This protein binds this small molecule.
Small molecule (SMILES): CCN1C[C@]2(COC(=O)c3ccccc3N3C(=O)C[C@H](C)C3=O)CC[C@H](OC)[C@@]34[C@@H]5C[C@H]6[C@H](OC)[C@@H]5[C@](O)(C[C@@H]6OC)[C@@](O)([C@@H](OC)[C@H]23)[C@@H]14

Binding-site contacts:
Ligand atom O28 contacts residue TRP64 of chain 1.H at 3.5 Å.
Ligand atom C22 contacts residue TYR158 of chain 1.I at 3.5 Å (hydrophobic).
Ligand atom C17 contacts residue TYR197 of chain 1.I at 3.8 Å (hydrophobic).
Ligand atom C2 contacts residue TYR102 of chain 1.I at 3.5 Å (hydrophobic).
Ligand atom O11 contacts residue LYS152 of chain 1.I at 3.6 Å.
Ligand atom C20 contacts residue TYR204 of chain 1.I at 3.8 Å (hydrophobic).
Ligand atom C5 contacts residue LYS152 of chain 1.I at 3.3 Å.
Ligand atom O13 contacts residue TRP64 of chain 1.H at 3.5 Å.
Ligand atom C22 contacts residue TYR204 of chain 1.I at 3.7 Å (hydrophobic).
Ligand atom C29 contacts residue TYR197 of chain 1.I at 3.4 Å (hydrophobic).
Ligand atom O27 contacts residue TRP64 of chain 1.H at 3.8 Å.
Ligand atom N23 contacts residue TRP156 of chain 1.I at 3.1 Å (h-bond).
Ligand atom O8 contacts residue SER176 of chain 1.H at 3.4 Å (h-bond).
Ligand atom C22 contacts residue TRP156 of chain 1.I at 3.2 Å (hydrophobic).
Ligand atom C4 contacts residue ASP206 of chain 1.I at 3.5 Å.
Ligand atom C33 contacts residue TYR204 of chain 1.I at 3.6 Å (hydrophobic).
Ligand atom C4 contacts residue LYS152 of chain 1.I at 3.5 Å.
Ligand atom C21 contacts residue SER155 of chain 1.I at 3.8 Å.
Ligand atom C2 contacts residue TYR197 of chain 1.I at 3.6 Å (hydrophobic).
Ligand atom C9 contacts residue SER176 of chain 1.H at 3.7 Å.
Ligand atom C4 contacts residue GLN195 of chain 1.I at 3.7 Å.
Ligand atom C12 contacts residue TYR102 of chain 1.I at 3.5 Å (hydrophobic).
Ligand atom C30 contacts residue TYR197 of chain 1.I at 3.8 Å (hydrophobic).
Ligand atom C13 contacts residue TYR102 of chain 1.I at 3.2 Å (hydrophobic).
Ligand atom O11 contacts residue TYR102 of chain 1.I at 3.4 Å.
Ligand atom C25 contacts residue TRP156 of chain 1.I at 3.4 Å (hydrophobic).
Ligand atom C29 contacts residue TRP64 of chain 1.H at 3.3 Å (hydrophobic).
Ligand atom O28 contacts residue TYR197 of chain 1.I at 3.9 Å.
Ligand atom C1 contacts residue TYR102 of chain 1.I at 3.4 Å (hydrophobic).
Ligand atom C23 contacts residue TRP156 of chain 1.I at 3.6 Å (hydrophobic).
Ligand atom C28 contacts residue TRP64 of chain 1.H at 3.7 Å (hydrophobic).
Ligand atom C24 contacts residue TRP156 of chain 1.I at 3.3 Å (hydrophobic).
Ligand atom O19 contacts residue TRP156 of chain 1.I at 2.9 Å (h-bond).
Ligand atom C21 contacts residue TYR102 of chain 1.I at 3.5 Å (hydrophobic).
Ligand atom C3 contacts residue GLN195 of chain 1.I at 3.8 Å.
Ligand atom O13 contacts residue TYR102 of chain 1.I at 3.5 Å.
Ligand atom C3 contacts residue ASP206 of chain 1.I at 3.3 Å.
Ligand atom O14 contacts residue TYR102 of chain 1.I at 3.5 Å.
Ligand atom C19 contacts residue TYR204 of chain 1.I at 3.7 Å (hydrophobic).
Ligand atom C37 contacts residue GLN125 of chain 1.H at 3.2 Å.

Sequence of chain 1.I:
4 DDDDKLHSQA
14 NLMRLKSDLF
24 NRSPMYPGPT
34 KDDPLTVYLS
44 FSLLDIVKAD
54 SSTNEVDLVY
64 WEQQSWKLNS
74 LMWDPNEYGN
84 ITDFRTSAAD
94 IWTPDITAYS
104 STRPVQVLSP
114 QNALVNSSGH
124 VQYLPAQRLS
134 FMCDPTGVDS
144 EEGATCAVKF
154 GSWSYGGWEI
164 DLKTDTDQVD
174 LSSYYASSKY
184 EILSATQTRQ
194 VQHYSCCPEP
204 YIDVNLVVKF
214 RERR

Sequence of chain 1.H:
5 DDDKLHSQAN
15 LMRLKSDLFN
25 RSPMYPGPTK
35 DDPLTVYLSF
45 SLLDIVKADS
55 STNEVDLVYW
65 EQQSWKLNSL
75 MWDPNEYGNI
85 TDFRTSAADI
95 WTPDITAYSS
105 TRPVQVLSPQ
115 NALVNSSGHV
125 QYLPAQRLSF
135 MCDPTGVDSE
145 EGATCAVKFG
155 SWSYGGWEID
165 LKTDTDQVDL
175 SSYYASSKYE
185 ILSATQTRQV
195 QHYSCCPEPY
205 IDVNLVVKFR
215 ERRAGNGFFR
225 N